Binding-site contacts:
Ligand atom C3 contacts residue ASN159 of chain 1.A at 3.8 Å.
Ligand atom C1 contacts residue TRP216 of chain 2.A at 4.0 Å (hydrophobic).
Ligand atom O5 contacts residue TRP216 of chain 2.A at 4.1 Å.
Ligand atom N2 contacts residue SER213 of chain 2.A at 3.2 Å (h-bond).
Ligand atom C2 contacts residue TRP216 of chain 2.A at 4.2 Å (hydrophobic).
Ligand atom C4 contacts residue ASN159 of chain 1.A at 4.2 Å.
Ligand atom O5 contacts residue ASN159 of chain 1.A at 2.4 Å (h-bond).
Ligand atom C4 contacts residue TRP216 of chain 2.A at 4.1 Å (hydrophobic).
Ligand atom C8 contacts residue SER213 of chain 2.A at 4.1 Å.
Ligand atom C8 contacts residue THR161 of chain 1.A at 3.9 Å.
Ligand atom C8 contacts residue VAL238 of chain 1.A at 4.4 Å (hydrophobic).
Ligand atom C2 contacts residue ASN159 of chain 1.A at 2.5 Å.
Ligand atom C8 contacts residue PRO215 of chain 2.A at 4.3 Å (hydrophobic).
Ligand atom C5 contacts residue ASN159 of chain 1.A at 3.6 Å.
Ligand atom O3 contacts residue TRP216 of chain 2.A at 3.9 Å.
Ligand atom C1 contacts residue SER213 of chain 2.A at 3.9 Å.
Ligand atom C8 contacts residue ILE236 of chain 1.A at 4.0 Å (hydrophobic).
Ligand atom C8 contacts residue TRP216 of chain 2.A at 4.5 Å (hydrophobic).
Ligand atom O7 contacts residue PRO215 of chain 2.A at 3.5 Å.
Ligand atom C5 contacts residue THR161 of chain 1.A at 4.4 Å.
Ligand atom C8 contacts residue THR181 of chain 2.A at 4.3 Å.
Ligand atom C1 contacts residue ASN159 of chain 1.A at 1.4 Å.
Ligand atom C7 contacts residue PRO215 of chain 2.A at 4.3 Å (hydrophobic).
Ligand atom O5 contacts residue TRP216 of chain 2.A at 4.4 Å.
Ligand atom O7 contacts residue ARG214 of chain 2.A at 4.0 Å.
Ligand atom C7 contacts residue TRP216 of chain 2.A at 3.9 Å (hydrophobic).
Ligand atom C2 contacts residue SER213 of chain 2.A at 4.0 Å.
Ligand atom O5 contacts residue THR161 of chain 1.A at 4.5 Å.
Ligand atom C6 contacts residue TRP216 of chain 2.A at 4.4 Å (hydrophobic).
Ligand atom N2 contacts residue ASN159 of chain 1.A at 3.0 Å (h-bond).
Ligand atom C5 contacts residue TRP216 of chain 2.A at 4.2 Å (hydrophobic).
Ligand atom O7 contacts residue ASN159 of chain 1.A at 3.4 Å (h-bond).
Ligand atom O6 contacts residue THR161 of chain 1.A at 3.1 Å (h-bond).
Ligand atom C6 contacts residue TRP216 of chain 2.A at 4.2 Å (hydrophobic).
Ligand atom C3 contacts residue SER213 of chain 2.A at 4.4 Å.
Ligand atom O7 contacts residue TRP216 of chain 2.A at 2.9 Å (h-bond).
Ligand atom C7 contacts residue ASN159 of chain 1.A at 3.5 Å.
Ligand atom C7 contacts residue SER213 of chain 2.A at 4.0 Å.
Ligand atom C6 contacts residue THR161 of chain 1.A at 3.1 Å.

Sequence of chain 1.A:
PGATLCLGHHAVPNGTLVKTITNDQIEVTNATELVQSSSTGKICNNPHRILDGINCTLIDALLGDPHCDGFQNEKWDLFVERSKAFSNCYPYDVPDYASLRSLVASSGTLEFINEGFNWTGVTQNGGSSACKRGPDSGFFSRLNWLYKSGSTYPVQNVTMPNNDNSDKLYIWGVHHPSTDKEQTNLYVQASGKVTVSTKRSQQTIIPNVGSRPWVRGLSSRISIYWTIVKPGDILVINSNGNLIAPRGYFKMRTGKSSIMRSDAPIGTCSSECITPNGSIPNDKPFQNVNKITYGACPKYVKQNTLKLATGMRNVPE

Sequence of chain 2.A:
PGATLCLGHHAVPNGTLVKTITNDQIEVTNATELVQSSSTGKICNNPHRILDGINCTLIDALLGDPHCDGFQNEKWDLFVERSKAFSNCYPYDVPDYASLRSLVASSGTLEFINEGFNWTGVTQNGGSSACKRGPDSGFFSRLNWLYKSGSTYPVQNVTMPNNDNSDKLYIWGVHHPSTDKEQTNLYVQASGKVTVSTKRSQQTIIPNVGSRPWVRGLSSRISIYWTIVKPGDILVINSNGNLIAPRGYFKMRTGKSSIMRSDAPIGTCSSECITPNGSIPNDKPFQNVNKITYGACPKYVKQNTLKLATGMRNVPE

A small-molecule ligand and the protein it binds are described below.
Small molecule (SMILES): CC(=O)N[C@H]1[C@H](O[C@H]2[C@H](O)[C@@H](NC(C)=O)CO[C@@H]2CO)O[C@H](CO)[C@@H](O[C@@H]2O[C@H](CO[C@H]3O[C@H](CO)[C@@H](O)[C@H](O)[C@@H]3O)[C@@H](O)[C@H](O[C@H]3O[C@H](CO)[C@@H](O)[C@H](O)[C@@H]3O)[C@@H]2O)[C@@H]1O